Sequence of chain 1.C:
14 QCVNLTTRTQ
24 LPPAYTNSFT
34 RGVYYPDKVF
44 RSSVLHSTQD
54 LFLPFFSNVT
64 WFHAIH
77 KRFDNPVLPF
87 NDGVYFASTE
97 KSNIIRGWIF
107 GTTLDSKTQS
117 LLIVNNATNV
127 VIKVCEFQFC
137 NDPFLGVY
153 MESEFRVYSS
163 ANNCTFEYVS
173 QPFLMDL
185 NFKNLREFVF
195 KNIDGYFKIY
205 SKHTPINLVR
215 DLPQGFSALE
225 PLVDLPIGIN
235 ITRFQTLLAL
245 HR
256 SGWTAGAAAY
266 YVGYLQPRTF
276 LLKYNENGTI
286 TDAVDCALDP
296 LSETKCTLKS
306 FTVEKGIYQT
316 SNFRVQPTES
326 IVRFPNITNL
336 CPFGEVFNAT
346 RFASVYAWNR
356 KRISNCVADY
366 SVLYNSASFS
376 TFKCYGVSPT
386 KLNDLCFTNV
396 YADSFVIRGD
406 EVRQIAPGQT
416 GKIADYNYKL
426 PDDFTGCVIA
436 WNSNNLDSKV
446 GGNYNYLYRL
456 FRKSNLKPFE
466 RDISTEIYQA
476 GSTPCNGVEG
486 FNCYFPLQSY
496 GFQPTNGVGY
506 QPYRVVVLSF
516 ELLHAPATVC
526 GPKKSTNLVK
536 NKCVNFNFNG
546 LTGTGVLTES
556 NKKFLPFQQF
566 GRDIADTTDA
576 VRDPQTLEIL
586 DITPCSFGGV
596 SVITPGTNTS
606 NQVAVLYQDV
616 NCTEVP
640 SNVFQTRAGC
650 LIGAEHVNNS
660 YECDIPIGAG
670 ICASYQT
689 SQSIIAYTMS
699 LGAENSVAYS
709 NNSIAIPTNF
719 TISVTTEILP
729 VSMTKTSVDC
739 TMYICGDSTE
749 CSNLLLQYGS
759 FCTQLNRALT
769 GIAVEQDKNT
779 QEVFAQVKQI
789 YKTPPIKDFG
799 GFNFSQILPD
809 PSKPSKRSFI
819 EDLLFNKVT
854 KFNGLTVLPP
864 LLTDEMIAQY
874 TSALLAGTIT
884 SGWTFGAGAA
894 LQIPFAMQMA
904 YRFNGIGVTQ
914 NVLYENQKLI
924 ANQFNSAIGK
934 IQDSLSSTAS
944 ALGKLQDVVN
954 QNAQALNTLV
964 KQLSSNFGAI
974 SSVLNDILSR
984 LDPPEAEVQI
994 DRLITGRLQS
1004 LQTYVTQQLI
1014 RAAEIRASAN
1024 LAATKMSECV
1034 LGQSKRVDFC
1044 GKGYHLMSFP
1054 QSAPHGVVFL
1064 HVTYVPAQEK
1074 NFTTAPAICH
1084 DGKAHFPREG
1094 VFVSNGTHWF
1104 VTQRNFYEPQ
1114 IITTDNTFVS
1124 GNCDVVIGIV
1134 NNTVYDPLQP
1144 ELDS

Binding-site contacts:
Ligand atom C2 contacts residue ASN343 of chain 1.C at 2.5 Å.
Ligand atom O7 contacts residue PHE342 of chain 1.C at 3.8 Å.
Ligand atom C3 contacts residue ASN343 of chain 1.C at 3.8 Å.
Ligand atom O7 contacts residue LEU368 of chain 1.C at 4.4 Å.
Ligand atom N2 contacts residue ASN343 of chain 1.C at 2.8 Å (h-bond).
Ligand atom O5 contacts residue GLY339 of chain 1.C at 4.4 Å.
Ligand atom C1 contacts residue ASN343 of chain 1.C at 1.4 Å.
Ligand atom O7 contacts residue ASN343 of chain 1.C at 4.1 Å.
Ligand atom O7 contacts residue PHE374 of chain 1.C at 4.3 Å.
Ligand atom C8 contacts residue PHE374 of chain 1.C at 3.7 Å (hydrophobic).
Ligand atom C7 contacts residue ASN343 of chain 1.C at 3.6 Å.
Ligand atom C8 contacts residue SER371 of chain 1.C at 4.1 Å.
Ligand atom C4 contacts residue ASN343 of chain 1.C at 4.3 Å.
Ligand atom O5 contacts residue ASN343 of chain 1.C at 2.5 Å (h-bond).
Ligand atom C5 contacts residue ASN343 of chain 1.C at 3.7 Å.

A protein and the small-molecule ligand that binds it are described below.
Small molecule (SMILES): CC(=O)N[C@@H]1[C@@H](O)[C@H](O)[C@@H](CO)O[C@H]1O